Binding-site contacts:
Ligand atom C10 contacts residue ILE96 of chain 1.A at 3.8 Å (hydrophobic).
Ligand atom C3 contacts residue LEU152 of chain 1.A at 3.5 Å (hydrophobic).
Ligand atom C10 contacts residue THR98 of chain 1.A at 3.6 Å.
Ligand atom C13 contacts residue VAL33 of chain 1.A at 3.9 Å (hydrophobic).
Ligand atom C16 contacts residue ARG149 of chain 1.A at 3.9 Å.
Ligand atom N contacts residue MET101 of chain 1.A at 2.9 Å (h-bond).
Ligand atom N3 contacts residue ARG149 of chain 1.A at 2.9 Å (salt-bridge).
Ligand atom N1 contacts residue MET101 of chain 1.A at 2.9 Å (h-bond).
Ligand atom C contacts residue GLY104 of chain 1.A at 3.5 Å.
Ligand atom N2 contacts residue VAL33 of chain 1.A at 3.9 Å.
Ligand atom N1 contacts residue TYR100 of chain 1.A at 3.7 Å.
Ligand atom CL contacts residue ILE96 of chain 1.A at 3.9 Å.
Ligand atom O contacts residue VAL33 of chain 1.A at 3.6 Å.
Ligand atom C17 contacts residue LEU152 of chain 1.A at 3.8 Å (hydrophobic).
Ligand atom C4 contacts residue THR98 of chain 1.A at 3.3 Å.
Ligand atom C2 contacts residue GLU99 of chain 1.A at 3.3 Å.
Ligand atom C10 contacts residue LYS52 of chain 1.A at 3.7 Å.
Ligand atom N4 contacts residue ILE25 of chain 1.A at 3.8 Å.
Ligand atom C contacts residue TYR100 of chain 1.A at 3.9 Å (hydrophobic).
Ligand atom CL contacts residue LYS52 of chain 1.A at 3.6 Å.
Ligand atom CL contacts residue THR98 of chain 1.A at 3.9 Å.
Ligand atom C9 contacts residue LYS52 of chain 1.A at 3.8 Å.
Ligand atom CL contacts residue ALA50 of chain 1.A at 3.5 Å.
Ligand atom C3 contacts residue ALA50 of chain 1.A at 3.4 Å (hydrophobic).
Ligand atom C11 contacts residue THR98 of chain 1.A at 3.7 Å.
Ligand atom C4 contacts residue LEU152 of chain 1.A at 3.8 Å (hydrophobic).
Ligand atom CL contacts residue ILE51 of chain 1.A at 3.6 Å.
Ligand atom C contacts residue MET101 of chain 1.A at 3.7 Å (hydrophobic).
Ligand atom C2 contacts residue MET101 of chain 1.A at 3.7 Å (hydrophobic).
Ligand atom N contacts residue GLY104 of chain 1.A at 3.9 Å.
Ligand atom N3 contacts residue ASP163 of chain 1.A at 3.2 Å (salt-bridge).
Ligand atom C2 contacts residue LEU152 of chain 1.A at 3.7 Å (hydrophobic).
Ligand atom C8 contacts residue LYS52 of chain 1.A at 3.9 Å.
Ligand atom C4 contacts residue ALA50 of chain 1.A at 3.5 Å (hydrophobic).
Ligand atom C8 contacts residue GLU69 of chain 1.A at 3.3 Å.
Ligand atom C12 contacts residue VAL33 of chain 1.A at 3.8 Å (hydrophobic).
Ligand atom C9 contacts residue GLU69 of chain 1.A at 3.6 Å.
Ligand atom C2 contacts residue ALA50 of chain 1.A at 3.5 Å (hydrophobic).
Ligand atom C1 contacts residue MET101 of chain 1.A at 3.8 Å (hydrophobic).
Ligand atom N contacts residue TYR100 of chain 1.A at 3.5 Å.

Sequence of chain 1.A:
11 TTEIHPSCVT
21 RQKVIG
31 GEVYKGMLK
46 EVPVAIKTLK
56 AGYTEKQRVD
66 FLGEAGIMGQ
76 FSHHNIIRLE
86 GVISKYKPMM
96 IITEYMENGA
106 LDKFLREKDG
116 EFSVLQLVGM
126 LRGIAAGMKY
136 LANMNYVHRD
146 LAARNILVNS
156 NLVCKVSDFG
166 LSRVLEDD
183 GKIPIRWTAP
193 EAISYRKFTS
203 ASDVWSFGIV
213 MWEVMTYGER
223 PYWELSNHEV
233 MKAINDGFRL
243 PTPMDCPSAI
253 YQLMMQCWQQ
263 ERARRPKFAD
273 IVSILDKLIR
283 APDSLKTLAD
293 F

The small molecule below binds the protein below.
Small molecule (SMILES): CNc1ncc2cc(-c3ccccc3Cl)c(=O)n(CCCCN)c2n1